Sequence of chain 2.A:
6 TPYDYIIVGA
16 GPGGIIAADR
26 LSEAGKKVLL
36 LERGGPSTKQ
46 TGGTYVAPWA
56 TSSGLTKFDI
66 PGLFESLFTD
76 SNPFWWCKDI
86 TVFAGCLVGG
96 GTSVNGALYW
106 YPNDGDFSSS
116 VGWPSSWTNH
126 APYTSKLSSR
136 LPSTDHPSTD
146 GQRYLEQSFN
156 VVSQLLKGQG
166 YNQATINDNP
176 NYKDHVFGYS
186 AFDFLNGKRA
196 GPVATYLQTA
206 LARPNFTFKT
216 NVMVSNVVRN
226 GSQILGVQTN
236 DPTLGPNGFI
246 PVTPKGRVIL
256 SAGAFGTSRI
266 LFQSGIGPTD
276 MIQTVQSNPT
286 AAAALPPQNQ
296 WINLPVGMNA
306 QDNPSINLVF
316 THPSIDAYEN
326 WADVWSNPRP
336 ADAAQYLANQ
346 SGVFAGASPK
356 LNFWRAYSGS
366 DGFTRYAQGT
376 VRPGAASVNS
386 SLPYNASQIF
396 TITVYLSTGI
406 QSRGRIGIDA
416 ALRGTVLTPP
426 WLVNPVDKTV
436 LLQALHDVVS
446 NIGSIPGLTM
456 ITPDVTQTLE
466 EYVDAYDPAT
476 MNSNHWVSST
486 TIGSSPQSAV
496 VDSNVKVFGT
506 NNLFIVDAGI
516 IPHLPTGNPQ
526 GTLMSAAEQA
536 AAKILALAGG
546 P

A small-molecule ligand and the protein it binds are described below.
Small molecule (SMILES): CC(=O)N[C@@H]1[C@@H](O)[C@H](O)[C@@H](CO)O[C@H]1O

Binding-site contacts:
Ligand atom C4 contacts residue ARG408 of chain 1.A at 4.4 Å.
Ligand atom C3 contacts residue GLY409 of chain 1.A at 4.1 Å.
Ligand atom C6 contacts residue ASN304 of chain 1.A at 3.1 Å.
Ligand atom C2 contacts residue ASN225 of chain 2.A at 2.4 Å.
Ligand atom C6 contacts residue MET303 of chain 1.A at 4.3 Å (hydrophobic).
Ligand atom O3 contacts residue ARG408 of chain 1.A at 4.3 Å.
Ligand atom O3 contacts residue THR423 of chain 1.A at 4.0 Å.
Ligand atom O4 contacts residue MET303 of chain 1.A at 3.5 Å.
Ligand atom O3 contacts residue GLY409 of chain 1.A at 3.6 Å (h-bond).
Ligand atom O7 contacts residue ASN225 of chain 2.A at 3.2 Å (h-bond).
Ligand atom C5 contacts residue MET303 of chain 1.A at 4.3 Å (hydrophobic).
Ligand atom C4 contacts residue GLY409 of chain 1.A at 3.6 Å.
Ligand atom C7 contacts residue ASN225 of chain 2.A at 3.3 Å.
Ligand atom O6 contacts residue ARG408 of chain 1.A at 3.4 Å.
Ligand atom N2 contacts residue ASN225 of chain 2.A at 2.9 Å (h-bond).
Ligand atom O4 contacts residue GLY409 of chain 1.A at 2.7 Å (h-bond).
Ligand atom O4 contacts residue ASN304 of chain 1.A at 2.8 Å (h-bond).
Ligand atom C4 contacts residue ASN225 of chain 2.A at 4.1 Å.
Ligand atom O6 contacts residue ASN304 of chain 1.A at 2.8 Å (h-bond).
Ligand atom C3 contacts residue MET303 of chain 1.A at 4.4 Å (hydrophobic).
Ligand atom O4 contacts residue ALA305 of chain 1.A at 4.5 Å.
Ligand atom C5 contacts residue ASN304 of chain 1.A at 4.0 Å.
Ligand atom C5 contacts residue ASN225 of chain 2.A at 3.6 Å.
Ligand atom O3 contacts residue ARG410 of chain 1.A at 3.9 Å.
Ligand atom O5 contacts residue ASN225 of chain 2.A at 2.3 Å (h-bond).
Ligand atom O4 contacts residue ARG410 of chain 1.A at 4.3 Å.
Ligand atom C4 contacts residue ASN304 of chain 1.A at 3.9 Å.
Ligand atom C1 contacts residue ASN225 of chain 2.A at 1.5 Å.
Ligand atom C3 contacts residue ASN225 of chain 2.A at 3.8 Å.

Sequence of chain 1.A:
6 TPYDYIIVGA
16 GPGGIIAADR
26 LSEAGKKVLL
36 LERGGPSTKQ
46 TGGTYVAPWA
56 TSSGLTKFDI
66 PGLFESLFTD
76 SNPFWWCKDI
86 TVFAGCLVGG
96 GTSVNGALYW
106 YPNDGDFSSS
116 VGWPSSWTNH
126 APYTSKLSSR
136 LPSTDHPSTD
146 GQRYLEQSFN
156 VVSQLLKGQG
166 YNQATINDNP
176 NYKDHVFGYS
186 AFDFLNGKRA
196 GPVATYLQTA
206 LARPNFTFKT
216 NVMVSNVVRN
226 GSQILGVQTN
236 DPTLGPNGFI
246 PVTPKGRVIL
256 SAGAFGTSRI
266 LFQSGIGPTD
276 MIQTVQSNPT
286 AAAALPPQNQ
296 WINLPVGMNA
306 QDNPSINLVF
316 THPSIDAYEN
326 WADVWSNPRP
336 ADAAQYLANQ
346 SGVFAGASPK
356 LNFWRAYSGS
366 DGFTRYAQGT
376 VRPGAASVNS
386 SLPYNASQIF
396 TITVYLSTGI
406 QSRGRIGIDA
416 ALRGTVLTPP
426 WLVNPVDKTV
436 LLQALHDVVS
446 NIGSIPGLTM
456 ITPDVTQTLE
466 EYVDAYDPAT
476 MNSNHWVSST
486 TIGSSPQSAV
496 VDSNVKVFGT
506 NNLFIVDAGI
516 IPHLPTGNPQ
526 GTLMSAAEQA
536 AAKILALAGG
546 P